Binding-site contacts:
Ligand atom O contacts residue ALA874 of chain 60.X at 3.7 Å.
Ligand atom ND2 contacts residue THR49 of chain 60.V at 3.9 Å.
Ligand atom CD1 contacts residue SER21 of chain 60.V at 3.4 Å.
Ligand atom C contacts residue ASN634 of chain 60.X at 3.8 Å.
Ligand atom CB contacts residue ASN47 of chain 60.V at 3.7 Å.
Ligand atom OD1 contacts residue GLY667 of chain 60.X at 3.3 Å (h-bond).
Ligand atom O contacts residue ASN43 of chain 60.V at 3.6 Å.
Ligand atom CD1 contacts residue ARG46 of chain 60.V at 3.9 Å.
Ligand atom N contacts residue ARG666 of chain 60.X at 3.4 Å.
Ligand atom N contacts residue ARG666 of chain 60.X at 3.4 Å (salt-bridge).
Ligand atom OD1 contacts residue ARG666 of chain 60.X at 3.7 Å.
Ligand atom CG contacts residue GLU911 of chain 60.X at 3.5 Å.
Ligand atom O contacts residue GLY42 of chain 60.V at 3.5 Å.
Ligand atom CG2 contacts residue TYR636 of chain 60.X at 3.8 Å (hydrophobic).
Ligand atom N contacts residue ALA874 of chain 60.X at 3.8 Å.
Ligand atom OD2 contacts residue PRO864 of chain 60.X at 3.6 Å.
Ligand atom CG contacts residue GLY667 of chain 60.X at 3.7 Å.
Ligand atom CD1 contacts residue ARG666 of chain 60.X at 3.9 Å.
Ligand atom N contacts residue GLY873 of chain 60.X at 3.8 Å.
Ligand atom OG contacts residue PHE45 of chain 60.V at 3.3 Å (h-bond).
Ligand atom O contacts residue ARG46 of chain 60.V at 3.9 Å.
Ligand atom CB contacts residue ALA874 of chain 60.X at 3.9 Å (hydrophobic).
Ligand atom OD1 contacts residue ASN634 of chain 60.X at 3.2 Å (h-bond).
Ligand atom C contacts residue ARG666 of chain 60.X at 3.7 Å.
Ligand atom O contacts residue ASN634 of chain 60.X at 3.0 Å (h-bond).
Ligand atom CD2 contacts residue ALA20 of chain 60.V at 3.8 Å (hydrophobic).
Ligand atom OD2 contacts residue GLU911 of chain 60.X at 3.4 Å (salt-bridge).
Ligand atom N contacts residue ARG46 of chain 60.V at 3.9 Å.
Ligand atom CB contacts residue GLU911 of chain 60.X at 3.6 Å.
Ligand atom CG contacts residue ASN634 of chain 60.X at 3.9 Å.
Ligand atom OG contacts residue ARG46 of chain 60.V at 3.2 Å.
Ligand atom OD2 contacts residue GLY667 of chain 60.X at 3.7 Å.
Ligand atom N contacts residue GLY42 of chain 60.V at 3.5 Å (h-bond).
Ligand atom N contacts residue SER871 of chain 60.X at 3.6 Å.
Ligand atom CE1 contacts residue ARG46 of chain 60.V at 3.7 Å.
Ligand atom CA contacts residue ARG666 of chain 60.X at 3.6 Å.
Ligand atom CB contacts residue GLY42 of chain 60.V at 3.7 Å.
Ligand atom CB contacts residue PHE913 of chain 60.X at 3.9 Å (hydrophobic).
Ligand atom CB contacts residue ARG666 of chain 60.X at 3.9 Å.
Ligand atom CD1 contacts residue ARG33 of chain 60.V at 3.8 Å.

This protein binds this small molecule.
Small molecule (SMILES): CC[C@H](C)[C@H](NC(=O)[C@@H](N)CC(=O)O)C(=O)N[C@@H](CC(N)=O)C(=O)N[C@@H](Cc1ccccc1)C(=O)N[C@@H](CO)C(=O)N[C@@H](CO)C(=O)N[C@H](C=O)CC(C)C

Sequence of chain 60.X:
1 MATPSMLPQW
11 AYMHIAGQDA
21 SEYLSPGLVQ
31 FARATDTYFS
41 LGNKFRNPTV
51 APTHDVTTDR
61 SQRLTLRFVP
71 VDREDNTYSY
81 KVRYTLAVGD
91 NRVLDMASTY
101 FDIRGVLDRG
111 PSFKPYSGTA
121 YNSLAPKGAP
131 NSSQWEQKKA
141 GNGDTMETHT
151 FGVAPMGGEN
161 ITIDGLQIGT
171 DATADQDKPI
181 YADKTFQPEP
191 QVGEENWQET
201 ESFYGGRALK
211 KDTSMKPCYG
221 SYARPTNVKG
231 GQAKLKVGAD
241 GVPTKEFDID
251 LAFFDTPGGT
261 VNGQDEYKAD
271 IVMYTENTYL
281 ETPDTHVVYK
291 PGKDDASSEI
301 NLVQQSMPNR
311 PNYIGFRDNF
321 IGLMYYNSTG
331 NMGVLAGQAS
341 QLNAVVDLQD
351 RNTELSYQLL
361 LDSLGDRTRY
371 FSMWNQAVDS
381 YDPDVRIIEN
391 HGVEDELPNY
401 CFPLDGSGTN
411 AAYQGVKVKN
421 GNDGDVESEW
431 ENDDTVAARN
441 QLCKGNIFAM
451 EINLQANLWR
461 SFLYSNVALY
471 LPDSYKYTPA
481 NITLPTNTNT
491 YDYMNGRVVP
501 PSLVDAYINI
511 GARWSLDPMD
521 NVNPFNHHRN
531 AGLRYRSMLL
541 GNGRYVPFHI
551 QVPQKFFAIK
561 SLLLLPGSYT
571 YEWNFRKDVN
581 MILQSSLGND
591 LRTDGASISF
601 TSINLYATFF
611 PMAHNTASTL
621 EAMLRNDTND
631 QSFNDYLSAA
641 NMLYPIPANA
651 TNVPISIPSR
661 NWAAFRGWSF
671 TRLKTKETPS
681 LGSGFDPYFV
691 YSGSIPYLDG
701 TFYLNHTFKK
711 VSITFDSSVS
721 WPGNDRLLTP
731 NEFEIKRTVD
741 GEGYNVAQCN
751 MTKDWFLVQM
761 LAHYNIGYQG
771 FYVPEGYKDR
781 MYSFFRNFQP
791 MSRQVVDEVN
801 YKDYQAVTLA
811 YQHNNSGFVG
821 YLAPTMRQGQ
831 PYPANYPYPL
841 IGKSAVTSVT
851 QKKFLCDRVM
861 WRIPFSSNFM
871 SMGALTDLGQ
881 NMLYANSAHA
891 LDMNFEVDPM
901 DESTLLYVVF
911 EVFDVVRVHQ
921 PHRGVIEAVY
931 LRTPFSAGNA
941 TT

Sequence of chain 60.V:
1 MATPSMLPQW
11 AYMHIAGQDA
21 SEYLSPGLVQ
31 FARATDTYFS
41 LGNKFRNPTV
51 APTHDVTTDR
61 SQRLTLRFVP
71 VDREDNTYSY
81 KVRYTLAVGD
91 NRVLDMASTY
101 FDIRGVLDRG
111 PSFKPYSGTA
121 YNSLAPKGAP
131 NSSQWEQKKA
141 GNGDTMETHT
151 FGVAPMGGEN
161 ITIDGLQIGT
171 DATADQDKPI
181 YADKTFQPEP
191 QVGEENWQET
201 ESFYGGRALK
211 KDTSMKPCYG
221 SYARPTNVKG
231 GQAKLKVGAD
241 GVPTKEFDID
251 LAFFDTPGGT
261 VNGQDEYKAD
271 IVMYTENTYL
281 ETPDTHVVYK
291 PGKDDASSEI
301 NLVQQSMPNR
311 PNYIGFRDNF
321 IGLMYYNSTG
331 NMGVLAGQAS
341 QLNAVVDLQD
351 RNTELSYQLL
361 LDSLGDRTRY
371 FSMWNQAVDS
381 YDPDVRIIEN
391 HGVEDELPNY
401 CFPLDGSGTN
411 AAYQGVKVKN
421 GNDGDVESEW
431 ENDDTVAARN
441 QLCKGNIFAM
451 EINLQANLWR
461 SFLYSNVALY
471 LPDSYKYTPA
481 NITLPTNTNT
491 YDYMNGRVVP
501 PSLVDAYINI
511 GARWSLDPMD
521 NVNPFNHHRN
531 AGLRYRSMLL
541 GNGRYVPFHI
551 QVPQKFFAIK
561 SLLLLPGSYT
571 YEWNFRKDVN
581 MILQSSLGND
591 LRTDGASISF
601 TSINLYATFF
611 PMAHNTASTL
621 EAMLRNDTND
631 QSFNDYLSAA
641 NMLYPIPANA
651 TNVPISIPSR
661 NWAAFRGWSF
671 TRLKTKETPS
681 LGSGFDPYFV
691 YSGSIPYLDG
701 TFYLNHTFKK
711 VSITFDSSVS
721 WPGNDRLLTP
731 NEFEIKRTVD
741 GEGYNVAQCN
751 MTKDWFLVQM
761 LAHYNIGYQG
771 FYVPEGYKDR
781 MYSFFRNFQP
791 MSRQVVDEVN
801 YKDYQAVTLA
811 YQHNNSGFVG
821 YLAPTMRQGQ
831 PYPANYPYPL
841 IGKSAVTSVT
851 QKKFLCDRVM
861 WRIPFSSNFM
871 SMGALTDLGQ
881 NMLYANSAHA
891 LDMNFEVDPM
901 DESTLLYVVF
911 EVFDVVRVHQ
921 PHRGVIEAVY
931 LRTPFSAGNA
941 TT